Binding-site contacts:
Ligand atom N contacts residue GLN1074 of chain 8.A at 3.2 Å (h-bond).
Ligand atom NZ contacts residue GLU1228 of chain 8.MA at 2.9 Å.
Ligand atom CE1 contacts residue ARG1044 of chain 8.A at 3.5 Å.
Ligand atom CD1 contacts residue ILE1053 of chain 8.A at 3.4 Å (hydrophobic).
Ligand atom CD2 contacts residue ILE1045 of chain 8.A at 3.7 Å (hydrophobic).
Ligand atom CG contacts residue GLU1228 of chain 8.MA at 3.1 Å.
Ligand atom OG1 contacts residue ARG1049 of chain 8.A at 2.9 Å (salt-bridge).
Ligand atom O contacts residue ARG1049 of chain 8.A at 3.7 Å.
Ligand atom N contacts residue THR1065 of chain 8.A at 3.2 Å (h-bond).
Ligand atom N contacts residue ASN1069 of chain 8.A at 2.9 Å (h-bond).
Ligand atom CE contacts residue LYS1225 of chain 8.MA at 2.8 Å.
Ligand atom O contacts residue THR1065 of chain 8.A at 3.2 Å.
Ligand atom O contacts residue GLN1074 of chain 8.A at 3.0 Å (h-bond).
Ligand atom CG1 contacts residue PHE1068 of chain 8.A at 3.4 Å (hydrophobic).
Ligand atom CE contacts residue GLU1228 of chain 8.MA at 2.5 Å.
Ligand atom NH1 contacts residue ASP1073 of chain 8.A at 3.6 Å.
Ligand atom NZ contacts residue ASP1073 of chain 8.A at 3.0 Å (salt-bridge).
Ligand atom O contacts residue ARG1049 of chain 8.A at 3.7 Å.
Ligand atom CB contacts residue GLN1074 of chain 8.A at 3.5 Å.
Ligand atom O contacts residue ARG1049 of chain 8.A at 3.7 Å.
Ligand atom CG contacts residue GLU1052 of chain 8.A at 3.2 Å.
Ligand atom CB contacts residue GLU1052 of chain 8.A at 3.1 Å.
Ligand atom CD1 contacts residue ARG1044 of chain 8.A at 3.1 Å.
Ligand atom CA contacts residue ASN1069 of chain 8.A at 3.5 Å.
Ligand atom NZ contacts residue LYS1225 of chain 8.MA at 2.1 Å.
Ligand atom CD contacts residue GLN1074 of chain 8.A at 3.5 Å.
Ligand atom CD1 contacts residue PHE1068 of chain 8.A at 3.4 Å (hydrophobic).
Ligand atom CD1 contacts residue THR1065 of chain 8.A at 3.5 Å.
Ligand atom CA contacts residue THR1065 of chain 8.A at 3.6 Å.
Ligand atom NH2 contacts residue ASP1073 of chain 8.A at 3.1 Å (salt-bridge).
Ligand atom O contacts residue ASN1069 of chain 8.A at 3.0 Å (h-bond).
Ligand atom CG contacts residue ILE1045 of chain 8.A at 3.5 Å (hydrophobic).
Ligand atom O contacts residue ILE1045 of chain 8.A at 3.6 Å.
Ligand atom NH1 contacts residue ASN1069 of chain 8.A at 2.8 Å (h-bond).
Ligand atom O contacts residue ASN1069 of chain 8.A at 3.3 Å (h-bond).
Ligand atom CZ contacts residue ARG1044 of chain 8.A at 3.2 Å.
Ligand atom O contacts residue THR1065 of chain 8.A at 3.6 Å.
Ligand atom C contacts residue ASN1069 of chain 8.A at 3.2 Å.
Ligand atom CG2 contacts residue PHE1068 of chain 8.A at 3.6 Å (hydrophobic).
Ligand atom CD contacts residue GLU1228 of chain 8.MA at 3.0 Å.

Sequence of chain 8.A:
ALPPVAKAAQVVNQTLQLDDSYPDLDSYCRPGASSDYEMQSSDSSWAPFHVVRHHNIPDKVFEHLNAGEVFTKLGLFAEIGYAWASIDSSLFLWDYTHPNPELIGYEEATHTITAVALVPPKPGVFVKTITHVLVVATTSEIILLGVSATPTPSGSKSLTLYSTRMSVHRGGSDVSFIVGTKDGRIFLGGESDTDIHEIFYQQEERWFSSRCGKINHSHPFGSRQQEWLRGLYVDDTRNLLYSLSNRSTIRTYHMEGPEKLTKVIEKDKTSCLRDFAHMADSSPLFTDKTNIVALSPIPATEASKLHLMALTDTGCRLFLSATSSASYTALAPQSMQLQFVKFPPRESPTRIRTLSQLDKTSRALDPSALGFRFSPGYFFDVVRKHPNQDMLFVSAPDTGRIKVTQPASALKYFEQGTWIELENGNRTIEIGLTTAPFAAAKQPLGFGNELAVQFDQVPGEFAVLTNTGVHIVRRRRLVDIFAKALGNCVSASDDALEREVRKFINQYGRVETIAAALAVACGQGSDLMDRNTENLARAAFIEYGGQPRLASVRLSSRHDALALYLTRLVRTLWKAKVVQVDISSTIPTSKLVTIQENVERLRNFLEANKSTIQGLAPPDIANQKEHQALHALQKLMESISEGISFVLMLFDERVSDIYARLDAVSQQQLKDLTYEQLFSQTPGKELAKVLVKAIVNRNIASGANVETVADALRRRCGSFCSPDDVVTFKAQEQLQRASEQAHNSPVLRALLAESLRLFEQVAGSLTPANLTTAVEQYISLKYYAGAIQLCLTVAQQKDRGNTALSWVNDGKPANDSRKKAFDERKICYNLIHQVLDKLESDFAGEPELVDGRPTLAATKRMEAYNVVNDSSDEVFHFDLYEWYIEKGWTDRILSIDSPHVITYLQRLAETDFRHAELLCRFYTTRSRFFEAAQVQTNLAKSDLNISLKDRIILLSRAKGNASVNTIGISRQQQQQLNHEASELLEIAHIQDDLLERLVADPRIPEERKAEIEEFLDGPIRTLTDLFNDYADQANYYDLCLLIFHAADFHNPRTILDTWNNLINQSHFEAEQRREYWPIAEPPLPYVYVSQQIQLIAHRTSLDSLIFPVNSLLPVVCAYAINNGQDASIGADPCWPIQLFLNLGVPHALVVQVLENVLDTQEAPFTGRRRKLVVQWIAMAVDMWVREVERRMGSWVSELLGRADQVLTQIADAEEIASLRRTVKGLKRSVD

This small molecule binds to this protein.
Small molecule (SMILES): CC[C@H](C)[C@H](NC(=O)[C@@H](NC(=O)[C@H](CC(C)C)NC(=O)[C@@H](N)CCCCN)C(C)C)C(=O)N[C@@H](CC(N)=O)C(=O)N[C@@H](CCCCN)C(=O)N[C@@H](CC(=O)O)C(=O)N[C@@H](CCSC)C(=O)N[C@@H](CCCN=C(N)N)C(=O)N[C@H](C(=O)N[C@@H](CC(=O)O)C(=O)N[C@@H](CC(C)C)C(=O)N[C@@H](Cc1ccccc1)C(=O)N[C@@H](CO)C(=O)N1CCC[C@H]1C(=O)N1CCC[C@H]1C(=O)N[C@H](C=O)CC(N)=O)[C@@H](C)O

Sequence of chain 8.MA:
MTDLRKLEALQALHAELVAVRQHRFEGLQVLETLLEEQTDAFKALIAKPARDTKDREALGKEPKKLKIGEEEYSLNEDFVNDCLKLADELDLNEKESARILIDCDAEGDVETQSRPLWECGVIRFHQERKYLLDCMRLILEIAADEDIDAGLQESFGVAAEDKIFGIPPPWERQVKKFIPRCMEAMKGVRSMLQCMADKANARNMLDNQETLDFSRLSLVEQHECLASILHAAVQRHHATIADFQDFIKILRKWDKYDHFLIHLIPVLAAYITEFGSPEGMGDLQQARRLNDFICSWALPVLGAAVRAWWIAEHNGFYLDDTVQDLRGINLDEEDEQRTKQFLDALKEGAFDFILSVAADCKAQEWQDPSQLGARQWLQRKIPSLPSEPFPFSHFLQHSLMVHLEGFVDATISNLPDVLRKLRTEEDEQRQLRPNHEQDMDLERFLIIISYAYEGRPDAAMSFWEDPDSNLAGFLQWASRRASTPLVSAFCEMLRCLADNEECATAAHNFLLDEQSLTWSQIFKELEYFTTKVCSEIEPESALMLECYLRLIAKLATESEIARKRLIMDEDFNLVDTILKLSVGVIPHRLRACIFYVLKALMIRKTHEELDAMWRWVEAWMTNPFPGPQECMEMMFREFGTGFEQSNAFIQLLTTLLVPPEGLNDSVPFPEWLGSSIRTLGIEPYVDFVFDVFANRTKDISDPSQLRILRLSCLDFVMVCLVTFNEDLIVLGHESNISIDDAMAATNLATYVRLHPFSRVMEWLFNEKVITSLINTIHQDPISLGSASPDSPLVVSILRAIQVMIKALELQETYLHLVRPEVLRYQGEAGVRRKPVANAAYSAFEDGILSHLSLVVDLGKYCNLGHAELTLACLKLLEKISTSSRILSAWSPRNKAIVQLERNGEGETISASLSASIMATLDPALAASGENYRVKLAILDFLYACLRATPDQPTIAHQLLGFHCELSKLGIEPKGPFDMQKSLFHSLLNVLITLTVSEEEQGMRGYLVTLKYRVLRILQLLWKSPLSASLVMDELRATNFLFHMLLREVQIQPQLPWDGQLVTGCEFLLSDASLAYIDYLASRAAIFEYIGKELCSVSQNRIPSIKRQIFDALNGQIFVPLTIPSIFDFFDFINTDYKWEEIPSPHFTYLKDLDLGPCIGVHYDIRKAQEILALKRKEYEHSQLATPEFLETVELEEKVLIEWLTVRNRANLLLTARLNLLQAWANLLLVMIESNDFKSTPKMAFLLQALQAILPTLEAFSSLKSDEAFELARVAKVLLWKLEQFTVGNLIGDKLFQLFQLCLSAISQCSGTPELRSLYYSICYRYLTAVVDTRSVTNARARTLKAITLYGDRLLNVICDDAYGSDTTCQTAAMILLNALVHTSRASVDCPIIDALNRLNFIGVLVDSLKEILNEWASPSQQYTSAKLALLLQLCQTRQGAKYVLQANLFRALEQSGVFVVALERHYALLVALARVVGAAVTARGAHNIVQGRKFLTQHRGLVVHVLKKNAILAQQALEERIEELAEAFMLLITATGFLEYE